Sequence of chain 1.A:
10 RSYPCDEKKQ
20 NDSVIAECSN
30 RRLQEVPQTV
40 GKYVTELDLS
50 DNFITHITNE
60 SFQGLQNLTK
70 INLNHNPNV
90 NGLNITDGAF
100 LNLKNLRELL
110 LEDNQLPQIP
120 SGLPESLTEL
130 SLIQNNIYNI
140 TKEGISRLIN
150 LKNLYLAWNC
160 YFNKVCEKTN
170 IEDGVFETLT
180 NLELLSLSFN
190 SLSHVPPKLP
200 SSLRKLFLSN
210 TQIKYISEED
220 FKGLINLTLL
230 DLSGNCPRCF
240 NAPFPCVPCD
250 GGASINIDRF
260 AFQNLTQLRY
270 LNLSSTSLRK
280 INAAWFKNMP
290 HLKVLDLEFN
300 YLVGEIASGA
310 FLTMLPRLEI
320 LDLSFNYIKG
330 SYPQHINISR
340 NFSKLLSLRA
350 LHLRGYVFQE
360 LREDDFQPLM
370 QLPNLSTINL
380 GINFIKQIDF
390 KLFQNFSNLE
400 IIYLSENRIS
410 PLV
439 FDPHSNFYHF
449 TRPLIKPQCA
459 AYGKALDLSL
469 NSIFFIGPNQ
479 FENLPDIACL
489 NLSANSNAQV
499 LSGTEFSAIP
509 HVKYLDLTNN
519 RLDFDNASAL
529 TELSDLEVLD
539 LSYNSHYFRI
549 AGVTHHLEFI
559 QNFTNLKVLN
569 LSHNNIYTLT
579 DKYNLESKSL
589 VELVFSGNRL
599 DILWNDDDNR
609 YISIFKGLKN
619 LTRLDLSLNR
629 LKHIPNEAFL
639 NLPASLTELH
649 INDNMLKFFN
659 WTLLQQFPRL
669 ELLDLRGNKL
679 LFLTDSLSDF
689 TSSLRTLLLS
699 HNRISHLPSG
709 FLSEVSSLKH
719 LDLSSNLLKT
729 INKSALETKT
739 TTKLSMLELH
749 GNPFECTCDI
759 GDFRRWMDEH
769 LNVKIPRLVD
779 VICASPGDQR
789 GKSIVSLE

Binding-site contacts:
Ligand atom C13 contacts residue GLN497 of chain 1.B at 3.8 Å.
Ligand atom C7 contacts residue TYR545 of chain 1.B at 3.7 Å (hydrophobic).
Ligand atom C9 contacts residue PHE472 of chain 1.B at 3.5 Å (hydrophobic).
Ligand atom C12 contacts residue ALA496 of chain 1.B at 3.8 Å (hydrophobic).
Ligand atom C2 contacts residue TYR326 of chain 1.A at 3.6 Å (hydrophobic).
Ligand atom O contacts residue GLN497 of chain 1.B at 3.5 Å (h-bond).
Ligand atom C contacts residue PHE473 of chain 1.B at 3.7 Å (hydrophobic).
Ligand atom C8 contacts residue TYR545 of chain 1.B at 3.5 Å (hydrophobic).
Ligand atom C contacts residue TYR326 of chain 1.A at 3.6 Å (hydrophobic).
Ligand atom C4 contacts residue TYR326 of chain 1.A at 3.8 Å (hydrophobic).
Ligand atom C6 contacts residue VAL356 of chain 1.A at 3.9 Å (hydrophobic).
Ligand atom C10 contacts residue PHE472 of chain 1.B at 3.8 Å (hydrophobic).
Ligand atom C3 contacts residue PHE473 of chain 1.B at 3.6 Å (hydrophobic).
Ligand atom C4 contacts residue SER330 of chain 1.A at 3.5 Å.
Ligand atom C12 contacts residue PHE473 of chain 1.B at 3.8 Å (hydrophobic).
Ligand atom C4 contacts residue PHE473 of chain 1.B at 3.4 Å (hydrophobic).
Ligand atom C1 contacts residue PHE473 of chain 1.B at 3.6 Å (hydrophobic).
Ligand atom C2 contacts residue PHE473 of chain 1.B at 3.8 Å (hydrophobic).
Ligand atom C15 contacts residue PHE239 of chain 1.A at 3.5 Å (hydrophobic).
Ligand atom C13 contacts residue ALA496 of chain 1.B at 3.3 Å (hydrophobic).
Ligand atom C10 contacts residue ALA496 of chain 1.B at 3.7 Å (hydrophobic).
Ligand atom C14 contacts residue GLY329 of chain 1.A at 3.7 Å.
Ligand atom C6 contacts residue TYR326 of chain 1.A at 3.7 Å (hydrophobic).
Ligand atom O contacts residue PHE239 of chain 1.A at 3.1 Å.
Ligand atom C11 contacts residue TYR545 of chain 1.B at 3.8 Å (hydrophobic).
Ligand atom C4 contacts residue ILE327 of chain 1.A at 3.8 Å (hydrophobic).
Ligand atom N contacts residue LYS328 of chain 1.A at 3.6 Å.
Ligand atom C4 contacts residue GLY329 of chain 1.A at 3.9 Å.
Ligand atom O1 contacts residue TYR545 of chain 1.B at 3.3 Å.
Ligand atom C14 contacts residue PHE473 of chain 1.B at 3.8 Å (hydrophobic).
Ligand atom C13 contacts residue PHE239 of chain 1.A at 3.8 Å (hydrophobic).
Ligand atom O1 contacts residue ILE381 of chain 1.A at 3.6 Å.
Ligand atom C3 contacts residue TYR326 of chain 1.A at 3.6 Å (hydrophobic).
Ligand atom C7 contacts residue PHE383 of chain 1.A at 3.9 Å (hydrophobic).
Ligand atom N contacts residue GLY329 of chain 1.A at 3.0 Å (h-bond).
Ligand atom O contacts residue VAL498 of chain 1.B at 3.1 Å (h-bond).
Ligand atom N contacts residue PHE473 of chain 1.B at 3.7 Å.
Ligand atom O1 contacts residue PHE383 of chain 1.A at 3.5 Å.
Ligand atom C1 contacts residue GLY329 of chain 1.A at 3.8 Å.
Ligand atom C8 contacts residue PHE383 of chain 1.A at 3.6 Å (hydrophobic).

The small molecule below binds the protein below.
Small molecule (SMILES): Cc1cc(-c2ccnc3cc(O)ccc23)ccc1O

Sequence of chain 1.B:
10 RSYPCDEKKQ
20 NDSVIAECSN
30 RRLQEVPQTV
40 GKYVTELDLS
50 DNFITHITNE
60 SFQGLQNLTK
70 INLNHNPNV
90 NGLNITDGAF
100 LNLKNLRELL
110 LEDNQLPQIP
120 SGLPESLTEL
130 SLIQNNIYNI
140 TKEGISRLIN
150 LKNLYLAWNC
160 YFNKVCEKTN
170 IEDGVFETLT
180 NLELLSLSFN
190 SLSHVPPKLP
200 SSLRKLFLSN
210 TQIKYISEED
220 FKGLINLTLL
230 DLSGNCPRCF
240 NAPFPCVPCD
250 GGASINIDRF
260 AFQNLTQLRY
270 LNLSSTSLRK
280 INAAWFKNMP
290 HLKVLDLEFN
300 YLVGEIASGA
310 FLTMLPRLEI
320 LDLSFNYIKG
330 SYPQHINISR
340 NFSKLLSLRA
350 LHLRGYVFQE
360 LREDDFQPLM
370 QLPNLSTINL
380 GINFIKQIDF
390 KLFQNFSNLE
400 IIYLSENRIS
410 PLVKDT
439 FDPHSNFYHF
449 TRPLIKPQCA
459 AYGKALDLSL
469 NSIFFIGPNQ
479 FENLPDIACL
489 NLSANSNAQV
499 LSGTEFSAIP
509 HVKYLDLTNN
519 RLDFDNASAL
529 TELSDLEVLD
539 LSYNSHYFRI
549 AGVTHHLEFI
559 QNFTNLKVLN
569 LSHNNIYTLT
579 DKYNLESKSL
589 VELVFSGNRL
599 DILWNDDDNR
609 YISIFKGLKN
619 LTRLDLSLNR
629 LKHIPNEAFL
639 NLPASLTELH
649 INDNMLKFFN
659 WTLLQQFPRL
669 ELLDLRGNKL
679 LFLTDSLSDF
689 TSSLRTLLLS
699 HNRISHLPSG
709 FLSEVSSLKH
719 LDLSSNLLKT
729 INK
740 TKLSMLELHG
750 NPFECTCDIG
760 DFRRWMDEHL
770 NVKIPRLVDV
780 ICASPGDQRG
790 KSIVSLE